A protein and the small-molecule ligand that binds it are described below.
Small molecule (SMILES): O=c1[nH]cnc2c(C[NH+]3C[C@H](CO)[C@@H](O)C3)c[nH]c12

Binding-site contacts:
Ligand atom C6' contacts residue SO41 of chain 1.B at 3.4 Å.
Ligand atom C3' contacts residue SO41 of chain 1.B at 3.6 Å.
Ligand atom N1 contacts residue PHE200 of chain 1.A at 3.6 Å.
Ligand atom C2 contacts residue GLU201 of chain 1.A at 3.1 Å.
Ligand atom C9 contacts residue ALA117 of chain 1.A at 3.8 Å (hydrophobic).
Ligand atom N7 contacts residue ALA117 of chain 1.A at 3.6 Å.
Ligand atom N7 contacts residue THR242 of chain 1.A at 3.7 Å.
Ligand atom O3' contacts residue SO41 of chain 1.B at 3.1 Å (h-bond).
Ligand atom C10 contacts residue ALA116 of chain 1.A at 3.1 Å (hydrophobic).
Ligand atom O6 contacts residue VAL245 of chain 1.A at 3.4 Å.
Ligand atom O3' contacts residue PHE159 of chain 2.A at 3.7 Å.
Ligand atom C2 contacts residue VAL217 of chain 1.A at 3.7 Å (hydrophobic).
Ligand atom N7 contacts residue GLY118 of chain 1.A at 3.3 Å (h-bond).
Ligand atom O6 contacts residue GLY118 of chain 1.A at 3.7 Å.
Ligand atom C4 contacts residue VAL217 of chain 1.A at 3.5 Å (hydrophobic).
Ligand atom N1 contacts residue VAL217 of chain 1.A at 3.6 Å.
Ligand atom C2' contacts residue MET219 of chain 1.A at 3.8 Å (hydrophobic).
Ligand atom C2' contacts residue SO41 of chain 1.B at 3.7 Å.
Ligand atom N1' contacts residue SO41 of chain 1.B at 3.0 Å (h-bond).
Ligand atom C8 contacts residue THR242 of chain 1.A at 3.5 Å.
Ligand atom C5 contacts residue GLY118 of chain 1.A at 3.4 Å.
Ligand atom N7 contacts residue ASN243 of chain 1.A at 2.6 Å (h-bond).
Ligand atom C3' contacts residue PHE159 of chain 2.A at 3.6 Å (hydrophobic).
Ligand atom C8 contacts residue GLY118 of chain 1.A at 3.6 Å.
Ligand atom C6 contacts residue GLY118 of chain 1.A at 3.8 Å.
Ligand atom C5' contacts residue PHE159 of chain 2.A at 3.8 Å (hydrophobic).
Ligand atom N1 contacts residue GLU201 of chain 1.A at 2.6 Å (salt-bridge).
Ligand atom O5' contacts residue VAL260 of chain 1.A at 3.0 Å.
Ligand atom O3' contacts residue TYR88 of chain 1.A at 2.9 Å (h-bond).
Ligand atom N3 contacts residue VAL217 of chain 1.A at 3.4 Å (h-bond).
Ligand atom C8 contacts residue ALA117 of chain 1.A at 3.6 Å (hydrophobic).
Ligand atom N3 contacts residue GLY218 of chain 1.A at 3.7 Å.
Ligand atom C6 contacts residue PHE200 of chain 1.A at 3.7 Å (hydrophobic).
Ligand atom C6 contacts residue ASN243 of chain 1.A at 3.8 Å.
Ligand atom O6 contacts residue ASN243 of chain 1.A at 2.9 Å (h-bond).
Ligand atom C6 contacts residue GLU201 of chain 1.A at 3.6 Å.
Ligand atom C5 contacts residue PHE200 of chain 1.A at 3.7 Å (hydrophobic).
Ligand atom C8 contacts residue ASN243 of chain 1.A at 3.4 Å.
Ligand atom C4' contacts residue SO41 of chain 1.B at 3.8 Å.
Ligand atom O6 contacts residue GLU201 of chain 1.A at 3.6 Å.

Sequence of chain 2.A:
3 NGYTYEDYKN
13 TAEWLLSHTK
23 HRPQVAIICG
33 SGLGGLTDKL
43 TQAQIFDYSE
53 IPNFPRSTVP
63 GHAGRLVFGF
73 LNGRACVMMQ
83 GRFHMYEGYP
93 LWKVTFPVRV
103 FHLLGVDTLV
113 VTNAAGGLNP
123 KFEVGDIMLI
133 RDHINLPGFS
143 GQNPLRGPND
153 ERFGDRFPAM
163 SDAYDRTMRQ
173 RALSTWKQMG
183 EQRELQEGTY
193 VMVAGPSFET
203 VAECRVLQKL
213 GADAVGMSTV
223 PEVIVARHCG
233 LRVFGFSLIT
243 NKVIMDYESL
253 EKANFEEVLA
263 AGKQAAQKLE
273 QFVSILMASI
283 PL

Sequence of chain 1.A:
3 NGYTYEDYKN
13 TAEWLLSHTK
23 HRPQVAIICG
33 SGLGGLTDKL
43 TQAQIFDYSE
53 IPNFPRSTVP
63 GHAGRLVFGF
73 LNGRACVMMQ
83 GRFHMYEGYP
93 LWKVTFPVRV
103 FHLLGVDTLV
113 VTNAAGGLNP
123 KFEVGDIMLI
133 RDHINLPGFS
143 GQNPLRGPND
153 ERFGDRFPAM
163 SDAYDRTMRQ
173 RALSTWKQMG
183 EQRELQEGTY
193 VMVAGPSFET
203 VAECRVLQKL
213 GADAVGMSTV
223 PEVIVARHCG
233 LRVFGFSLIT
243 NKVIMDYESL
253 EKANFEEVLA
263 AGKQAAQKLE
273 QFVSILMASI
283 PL